Sequence of chain 1.A:
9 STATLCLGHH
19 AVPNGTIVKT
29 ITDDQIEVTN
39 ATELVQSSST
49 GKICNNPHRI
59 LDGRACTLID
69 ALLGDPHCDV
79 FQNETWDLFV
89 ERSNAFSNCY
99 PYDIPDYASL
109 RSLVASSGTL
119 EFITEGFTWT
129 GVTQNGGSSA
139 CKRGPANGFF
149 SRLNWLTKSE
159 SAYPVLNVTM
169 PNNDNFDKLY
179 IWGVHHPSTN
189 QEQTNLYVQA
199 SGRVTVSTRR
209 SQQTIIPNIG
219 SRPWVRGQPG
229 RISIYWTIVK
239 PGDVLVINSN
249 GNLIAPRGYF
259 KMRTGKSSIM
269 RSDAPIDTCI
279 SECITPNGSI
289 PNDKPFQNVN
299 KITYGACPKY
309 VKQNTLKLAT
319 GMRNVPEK

Sequence of chain 1.B:
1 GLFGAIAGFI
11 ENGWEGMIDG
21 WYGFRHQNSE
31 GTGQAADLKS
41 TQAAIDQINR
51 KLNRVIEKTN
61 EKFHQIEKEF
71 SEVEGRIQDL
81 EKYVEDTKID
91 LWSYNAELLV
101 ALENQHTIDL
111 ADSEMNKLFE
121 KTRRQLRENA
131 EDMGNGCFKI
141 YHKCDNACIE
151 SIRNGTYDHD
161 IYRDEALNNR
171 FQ

Binding-site contacts:
Ligand atom C7 contacts residue VAL297 of chain 1.A at 4.4 Å (hydrophobic).
Ligand atom C8 contacts residue ASN285 of chain 1.A at 3.6 Å.
Ligand atom C5 contacts residue ASN298 of chain 1.A at 4.5 Å.
Ligand atom C1 contacts residue VAL297 of chain 1.A at 3.6 Å (hydrophobic).
Ligand atom C6 contacts residue NDG1 of chain 1.O at 4.4 Å.
Ligand atom C4 contacts residue NDG1 of chain 1.O at 3.1 Å.
Ligand atom N2 contacts residue VAL297 of chain 1.A at 4.0 Å.
Ligand atom C5 contacts residue NDG1 of chain 1.O at 3.7 Å.
Ligand atom C8 contacts residue VAL297 of chain 1.A at 3.9 Å (hydrophobic).
Ligand atom C2 contacts residue ASN285 of chain 1.A at 3.2 Å.
Ligand atom O6 contacts residue ASN298 of chain 1.A at 3.8 Å.
Ligand atom C3 contacts residue NDG1 of chain 1.O at 3.0 Å.
Ligand atom O5 contacts residue ASN298 of chain 1.A at 3.9 Å.
Ligand atom O6 contacts residue GLU69 of chain 1.B at 3.7 Å.
Ligand atom C5 contacts residue ASN285 of chain 1.A at 4.1 Å.
Ligand atom O1 contacts residue NDG1 of chain 1.O at 4.1 Å.
Ligand atom C1 contacts residue ASN298 of chain 1.A at 4.3 Å.
Ligand atom O1 contacts residue ASN285 of chain 1.A at 3.5 Å (h-bond).
Ligand atom O4 contacts residue NDG1 of chain 1.O at 2.3 Å.
Ligand atom O7 contacts residue ASN285 of chain 1.A at 3.2 Å (h-bond).
Ligand atom C2 contacts residue VAL297 of chain 1.A at 4.4 Å (hydrophobic).
Ligand atom O1 contacts residue ASN298 of chain 1.A at 4.0 Å.
Ligand atom C7 contacts residue ASN285 of chain 1.A at 3.2 Å.
Ligand atom O5 contacts residue ASN285 of chain 1.A at 2.7 Å (h-bond).
Ligand atom C8 contacts residue ASN296 of chain 1.A at 4.4 Å.
Ligand atom O3 contacts residue NDG1 of chain 1.O at 2.8 Å (h-bond).
Ligand atom C1 contacts residue ASN285 of chain 1.A at 2.7 Å.
Ligand atom C2 contacts residue NDG1 of chain 1.O at 4.3 Å.
Ligand atom C8 contacts residue SER45 of chain 1.A at 4.3 Å.
Ligand atom O1 contacts residue VAL297 of chain 1.A at 2.8 Å (h-bond).
Ligand atom N2 contacts residue ASN285 of chain 1.A at 3.5 Å (h-bond).

This protein binds this small molecule.
Small molecule (SMILES): CC(=O)N[C@@H]1[C@@H](O)[C@H](O)[C@@H](CO)O[C@@H]1O